This protein binds this small molecule.
Small molecule (SMILES): CC(=O)N[C@H]1[C@H](O[C@H]2[C@H](O)[C@@H](NC(C)=O)CO[C@@H]2CO)O[C@H](CO)[C@@H](O[C@@H]2O[C@H](CO[C@H]3O[C@H](CO[C@H]4O[C@H](CO)[C@@H](O)[C@H](O)[C@@H]4O)[C@@H](O)[C@H](O[C@H]4O[C@H](CO)[C@@H](O)[C@H](O)[C@@H]4O)[C@@H]3O)[C@@H](O)[C@H](O[C@H]3O[C@H](CO)[C@@H](O)[C@H](O)[C@@H]3O[C@H]3O[C@H](CO)[C@@H](O)[C@H](O)[C@@H]3O[C@H]3O[C@H](CO)[C@@H](O)[C@H](O)[C@@H]3O)[C@@H]2O)[C@@H]1O

Sequence of chain 1.I:
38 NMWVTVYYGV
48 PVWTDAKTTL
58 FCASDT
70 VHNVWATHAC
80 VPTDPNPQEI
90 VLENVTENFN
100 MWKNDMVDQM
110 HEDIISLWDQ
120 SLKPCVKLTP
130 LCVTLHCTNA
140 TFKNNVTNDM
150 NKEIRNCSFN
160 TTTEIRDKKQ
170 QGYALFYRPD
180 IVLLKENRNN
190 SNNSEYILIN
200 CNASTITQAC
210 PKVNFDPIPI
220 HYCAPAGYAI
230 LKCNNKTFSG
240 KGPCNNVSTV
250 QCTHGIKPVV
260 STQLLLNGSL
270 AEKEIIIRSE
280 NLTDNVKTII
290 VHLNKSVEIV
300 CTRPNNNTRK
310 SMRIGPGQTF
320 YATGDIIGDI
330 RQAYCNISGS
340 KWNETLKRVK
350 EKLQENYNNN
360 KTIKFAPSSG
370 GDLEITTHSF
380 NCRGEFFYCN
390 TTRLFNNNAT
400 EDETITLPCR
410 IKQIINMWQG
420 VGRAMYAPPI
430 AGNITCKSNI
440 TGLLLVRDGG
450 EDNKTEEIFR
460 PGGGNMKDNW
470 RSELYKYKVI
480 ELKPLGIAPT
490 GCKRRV

Binding-site contacts:
Ligand atom C5 contacts residue LYS436 of chain 1.I at 3.4 Å.
Ligand atom N2 contacts residue ASN266 of chain 1.I at 3.0 Å (h-bond).
Ligand atom O4 contacts residue ARG308 of chain 1.I at 3.3 Å (salt-bridge).
Ligand atom C4 contacts residue LYS436 of chain 1.I at 3.6 Å.
Ligand atom C5 contacts residue ASN266 of chain 1.I at 3.6 Å.
Ligand atom C4 contacts residue PRO210 of chain 1.I at 3.4 Å (hydrophobic).
Ligand atom O3 contacts residue VAL70 of chain 1.I at 3.1 Å.
Ligand atom C3 contacts residue LYS436 of chain 1.I at 3.6 Å.
Ligand atom O6 contacts residue PHE214 of chain 1.I at 3.8 Å.
Ligand atom C6 contacts residue VAL212 of chain 1.I at 3.8 Å (hydrophobic).
Ligand atom O3 contacts residue ARG382 of chain 1.I at 4.0 Å.
Ligand atom C4 contacts residue ARG382 of chain 1.I at 3.7 Å.
Ligand atom C6 contacts residue NAG1 of chain 1.PB at 3.7 Å.
Ligand atom C3 contacts residue ARG382 of chain 1.I at 3.8 Å.
Ligand atom O4 contacts residue ARG382 of chain 1.I at 3.7 Å.
Ligand atom C3 contacts residue ASN266 of chain 1.I at 3.8 Å.
Ligand atom C6 contacts residue ARG382 of chain 1.I at 4.0 Å.
Ligand atom O4 contacts residue ASN213 of chain 1.I at 3.6 Å.
Ligand atom C2 contacts residue ASN266 of chain 1.I at 2.5 Å.
Ligand atom O2 contacts residue PRO210 of chain 1.I at 4.0 Å.
Ligand atom O3 contacts residue PRO210 of chain 1.I at 3.9 Å.
Ligand atom C1 contacts residue ASN266 of chain 1.I at 1.4 Å.
Ligand atom N2 contacts residue SER437 of chain 1.I at 3.9 Å.
Ligand atom O4 contacts residue LYS436 of chain 1.I at 3.2 Å (salt-bridge).
Ligand atom O6 contacts residue ARG382 of chain 1.I at 3.7 Å.
Ligand atom O4 contacts residue ILE429 of chain 1.I at 3.7 Å.
Ligand atom O6 contacts residue VAL212 of chain 1.I at 2.8 Å (h-bond).
Ligand atom O4 contacts residue LYS211 of chain 1.I at 3.6 Å.
Ligand atom O3 contacts residue LYS211 of chain 1.I at 3.9 Å.
Ligand atom C5 contacts residue ARG382 of chain 1.I at 3.9 Å.
Ligand atom O4 contacts residue ARG382 of chain 1.I at 2.6 Å (salt-bridge).
Ligand atom O6 contacts residue ASN213 of chain 1.I at 3.5 Å.
Ligand atom O4 contacts residue PRO210 of chain 1.I at 3.6 Å (h-bond).
Ligand atom O4 contacts residue VAL212 of chain 1.I at 3.0 Å (h-bond).
Ligand atom C8 contacts residue VAL258 of chain 1.I at 3.8 Å (hydrophobic).
Ligand atom O7 contacts residue ASN380 of chain 1.I at 3.4 Å (h-bond).
Ligand atom O5 contacts residue ASN266 of chain 1.I at 2.3 Å (h-bond).
Ligand atom C8 contacts residue LEU265 of chain 1.I at 3.5 Å (hydrophobic).
Ligand atom C6 contacts residue ASP215 of chain 1.I at 3.4 Å.
Ligand atom C5 contacts residue NAG1 of chain 1.PB at 3.8 Å.